Binding-site contacts:
Ligand atom C5 contacts residue ASN194 of chain 1.A at 3.6 Å.
Ligand atom C6 contacts residue PRO202 of chain 1.A at 3.8 Å (hydrophobic).
Ligand atom C8 contacts residue ASN194 of chain 1.A at 3.5 Å.
Ligand atom C4 contacts residue ASN194 of chain 1.A at 4.2 Å.
Ligand atom C2 contacts residue THR196 of chain 1.A at 4.4 Å.
Ligand atom O5 contacts residue ASN194 of chain 1.A at 2.3 Å (h-bond).
Ligand atom O7 contacts residue ASN204 of chain 1.A at 3.8 Å.
Ligand atom O7 contacts residue ASN194 of chain 1.A at 4.0 Å.
Ligand atom N2 contacts residue THR196 of chain 1.A at 4.1 Å.
Ligand atom C2 contacts residue ASN204 of chain 1.A at 4.2 Å.
Ligand atom O5 contacts residue PRO202 of chain 1.A at 4.5 Å.
Ligand atom C1 contacts residue ASN194 of chain 1.A at 1.4 Å.
Ligand atom C1 contacts residue THR196 of chain 1.A at 3.9 Å.
Ligand atom C3 contacts residue ASN194 of chain 1.A at 3.8 Å.
Ligand atom C2 contacts residue ASN194 of chain 1.A at 2.5 Å.
Ligand atom N2 contacts residue ASN194 of chain 1.A at 2.7 Å (h-bond).
Ligand atom O6 contacts residue PRO202 of chain 1.A at 4.3 Å.
Ligand atom C7 contacts residue ASN194 of chain 1.A at 3.2 Å.

The small molecule below binds the protein below.
Small molecule (SMILES): CC(=O)N[C@H]1[C@H](O[C@H]2[C@H](O)[C@@H](NC(C)=O)CO[C@@H]2CO)O[C@H](CO)[C@@H](O)[C@@H]1O

Sequence of chain 1.A:
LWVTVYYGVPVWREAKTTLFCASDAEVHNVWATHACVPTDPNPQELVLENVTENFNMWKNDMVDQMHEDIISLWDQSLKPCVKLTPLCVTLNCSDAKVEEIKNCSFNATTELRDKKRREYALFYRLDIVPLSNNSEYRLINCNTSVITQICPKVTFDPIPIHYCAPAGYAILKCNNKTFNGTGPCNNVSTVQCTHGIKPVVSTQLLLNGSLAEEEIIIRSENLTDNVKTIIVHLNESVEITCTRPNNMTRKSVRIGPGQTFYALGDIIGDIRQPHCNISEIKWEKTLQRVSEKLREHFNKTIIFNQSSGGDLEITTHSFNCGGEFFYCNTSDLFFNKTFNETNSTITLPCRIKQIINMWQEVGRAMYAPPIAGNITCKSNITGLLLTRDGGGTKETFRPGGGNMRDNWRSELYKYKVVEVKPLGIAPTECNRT